Sequence of chain 1.B:
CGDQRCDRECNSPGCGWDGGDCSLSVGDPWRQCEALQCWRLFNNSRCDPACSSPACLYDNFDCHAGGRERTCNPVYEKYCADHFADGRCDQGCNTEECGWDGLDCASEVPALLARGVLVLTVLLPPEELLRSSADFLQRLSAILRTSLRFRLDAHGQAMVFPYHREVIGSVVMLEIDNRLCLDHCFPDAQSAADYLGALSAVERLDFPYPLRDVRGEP

Binding-site contacts:
Ligand atom C4 contacts residue GLU241 of chain 1.B at 4.3 Å.
Ligand atom C6 contacts residue ARG242 of chain 1.B at 3.8 Å.
Ligand atom C7 contacts residue VAL240 of chain 1.B at 3.7 Å (hydrophobic).
Ligand atom C7 contacts residue ASN61 of chain 1.B at 3.8 Å.
Ligand atom C2 contacts residue VAL240 of chain 1.B at 3.4 Å (hydrophobic).
Ligand atom C3 contacts residue VAL240 of chain 1.B at 3.5 Å (hydrophobic).
Ligand atom C3 contacts residue GLU241 of chain 1.B at 3.9 Å.
Ligand atom O3 contacts residue GLU241 of chain 1.B at 4.0 Å.
Ligand atom C2 contacts residue ASN61 of chain 1.B at 2.4 Å.
Ligand atom N2 contacts residue VAL240 of chain 1.B at 2.7 Å (h-bond).
Ligand atom C4 contacts residue ASN61 of chain 1.B at 4.3 Å.
Ligand atom O4 contacts residue GLU241 of chain 1.B at 4.0 Å.
Ligand atom C3 contacts residue ASN61 of chain 1.B at 3.8 Å.
Ligand atom O3 contacts residue VAL240 of chain 1.B at 4.2 Å.
Ligand atom C5 contacts residue ASN61 of chain 1.B at 3.7 Å.
Ligand atom O7 contacts residue ASN61 of chain 1.B at 4.4 Å.
Ligand atom O5 contacts residue ASN61 of chain 1.B at 2.5 Å (h-bond).
Ligand atom C8 contacts residue VAL240 of chain 1.B at 3.8 Å (hydrophobic).
Ligand atom C5 contacts residue GLU241 of chain 1.B at 4.3 Å.
Ligand atom C5 contacts residue ARG242 of chain 1.B at 4.4 Å.
Ligand atom C1 contacts residue ASN61 of chain 1.B at 1.4 Å.
Ligand atom N2 contacts residue ASN61 of chain 1.B at 2.8 Å (h-bond).
Ligand atom C1 contacts residue VAL240 of chain 1.B at 3.5 Å (hydrophobic).

This protein binds this small molecule.
Small molecule (SMILES): CC(=O)N[C@@H]1[C@@H](O)[C@H](O)[C@@H](CO)O[C@H]1O